Binding-site contacts:
Ligand atom C4 contacts residue ASN340 of chain 1.A at 4.4 Å.
Ligand atom C5 contacts residue ASN340 of chain 1.A at 3.6 Å.
Ligand atom O4 contacts residue NAG1 of chain 1.IA at 1.6 Å.
Ligand atom C6 contacts residue NAG1 of chain 1.IA at 3.8 Å.
Ligand atom C3 contacts residue NAG1 of chain 1.IA at 3.8 Å.
Ligand atom O3 contacts residue NAG1 of chain 1.IA at 3.8 Å.
Ligand atom C1 contacts residue ASP336 of chain 1.A at 3.5 Å.
Ligand atom O5 contacts residue ASP336 of chain 1.A at 4.2 Å.
Ligand atom O6 contacts residue NAG1 of chain 1.IA at 4.4 Å.
Ligand atom O5 contacts residue ASN340 of chain 1.A at 2.2 Å (h-bond).
Ligand atom C4 contacts residue NAG1 of chain 1.IA at 2.9 Å.
Ligand atom C5 contacts residue NAG1 of chain 1.IA at 3.8 Å.
Ligand atom C3 contacts residue ASN340 of chain 1.A at 4.0 Å.
Ligand atom N2 contacts residue ASN340 of chain 1.A at 3.3 Å (h-bond).
Ligand atom O7 contacts residue ASN340 of chain 1.A at 3.5 Å (h-bond).
Ligand atom C7 contacts residue ASN340 of chain 1.A at 3.6 Å.
Ligand atom C1 contacts residue ASN340 of chain 1.A at 1.6 Å.
Ligand atom C2 contacts residue ASN340 of chain 1.A at 2.8 Å.

Sequence of chain 1.A:
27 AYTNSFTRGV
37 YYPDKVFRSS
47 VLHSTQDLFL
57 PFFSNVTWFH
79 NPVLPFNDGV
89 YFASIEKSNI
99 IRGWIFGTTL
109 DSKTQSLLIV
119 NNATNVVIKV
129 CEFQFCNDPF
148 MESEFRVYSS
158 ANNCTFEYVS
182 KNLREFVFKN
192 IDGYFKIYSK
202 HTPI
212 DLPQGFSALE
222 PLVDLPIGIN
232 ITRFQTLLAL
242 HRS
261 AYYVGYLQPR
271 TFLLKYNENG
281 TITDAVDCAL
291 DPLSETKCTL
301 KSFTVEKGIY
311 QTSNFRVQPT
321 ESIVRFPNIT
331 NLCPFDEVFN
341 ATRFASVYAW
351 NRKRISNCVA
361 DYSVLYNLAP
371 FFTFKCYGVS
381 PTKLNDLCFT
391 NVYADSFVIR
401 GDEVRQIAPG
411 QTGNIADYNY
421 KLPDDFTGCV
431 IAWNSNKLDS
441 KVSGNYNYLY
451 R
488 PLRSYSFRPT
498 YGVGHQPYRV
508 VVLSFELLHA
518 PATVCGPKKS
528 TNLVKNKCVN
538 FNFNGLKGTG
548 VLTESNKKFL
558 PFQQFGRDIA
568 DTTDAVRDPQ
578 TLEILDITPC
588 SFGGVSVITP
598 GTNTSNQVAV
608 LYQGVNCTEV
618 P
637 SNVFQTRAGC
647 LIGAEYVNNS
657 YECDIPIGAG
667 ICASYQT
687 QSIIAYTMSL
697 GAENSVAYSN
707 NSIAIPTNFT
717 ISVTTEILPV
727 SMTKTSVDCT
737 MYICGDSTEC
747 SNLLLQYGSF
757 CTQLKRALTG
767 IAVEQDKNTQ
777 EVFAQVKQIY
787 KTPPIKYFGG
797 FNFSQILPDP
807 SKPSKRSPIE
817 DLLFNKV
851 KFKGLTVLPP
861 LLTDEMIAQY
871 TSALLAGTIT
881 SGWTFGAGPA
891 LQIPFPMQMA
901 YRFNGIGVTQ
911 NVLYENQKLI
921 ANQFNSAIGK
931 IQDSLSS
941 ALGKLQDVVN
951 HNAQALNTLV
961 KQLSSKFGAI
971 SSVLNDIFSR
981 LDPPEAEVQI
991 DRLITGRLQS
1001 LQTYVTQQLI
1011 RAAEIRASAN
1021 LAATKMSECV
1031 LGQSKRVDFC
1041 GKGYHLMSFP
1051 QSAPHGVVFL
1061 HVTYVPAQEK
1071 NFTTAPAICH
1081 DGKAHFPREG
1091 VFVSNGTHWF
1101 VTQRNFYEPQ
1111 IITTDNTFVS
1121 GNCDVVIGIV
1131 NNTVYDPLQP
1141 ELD

The protein below binds the small molecule below.
Small molecule (SMILES): CC(=O)N[C@@H]1[C@@H](O)[C@H](O)[C@@H](CO)O[C@H]1O